Sequence of chain 1.A:
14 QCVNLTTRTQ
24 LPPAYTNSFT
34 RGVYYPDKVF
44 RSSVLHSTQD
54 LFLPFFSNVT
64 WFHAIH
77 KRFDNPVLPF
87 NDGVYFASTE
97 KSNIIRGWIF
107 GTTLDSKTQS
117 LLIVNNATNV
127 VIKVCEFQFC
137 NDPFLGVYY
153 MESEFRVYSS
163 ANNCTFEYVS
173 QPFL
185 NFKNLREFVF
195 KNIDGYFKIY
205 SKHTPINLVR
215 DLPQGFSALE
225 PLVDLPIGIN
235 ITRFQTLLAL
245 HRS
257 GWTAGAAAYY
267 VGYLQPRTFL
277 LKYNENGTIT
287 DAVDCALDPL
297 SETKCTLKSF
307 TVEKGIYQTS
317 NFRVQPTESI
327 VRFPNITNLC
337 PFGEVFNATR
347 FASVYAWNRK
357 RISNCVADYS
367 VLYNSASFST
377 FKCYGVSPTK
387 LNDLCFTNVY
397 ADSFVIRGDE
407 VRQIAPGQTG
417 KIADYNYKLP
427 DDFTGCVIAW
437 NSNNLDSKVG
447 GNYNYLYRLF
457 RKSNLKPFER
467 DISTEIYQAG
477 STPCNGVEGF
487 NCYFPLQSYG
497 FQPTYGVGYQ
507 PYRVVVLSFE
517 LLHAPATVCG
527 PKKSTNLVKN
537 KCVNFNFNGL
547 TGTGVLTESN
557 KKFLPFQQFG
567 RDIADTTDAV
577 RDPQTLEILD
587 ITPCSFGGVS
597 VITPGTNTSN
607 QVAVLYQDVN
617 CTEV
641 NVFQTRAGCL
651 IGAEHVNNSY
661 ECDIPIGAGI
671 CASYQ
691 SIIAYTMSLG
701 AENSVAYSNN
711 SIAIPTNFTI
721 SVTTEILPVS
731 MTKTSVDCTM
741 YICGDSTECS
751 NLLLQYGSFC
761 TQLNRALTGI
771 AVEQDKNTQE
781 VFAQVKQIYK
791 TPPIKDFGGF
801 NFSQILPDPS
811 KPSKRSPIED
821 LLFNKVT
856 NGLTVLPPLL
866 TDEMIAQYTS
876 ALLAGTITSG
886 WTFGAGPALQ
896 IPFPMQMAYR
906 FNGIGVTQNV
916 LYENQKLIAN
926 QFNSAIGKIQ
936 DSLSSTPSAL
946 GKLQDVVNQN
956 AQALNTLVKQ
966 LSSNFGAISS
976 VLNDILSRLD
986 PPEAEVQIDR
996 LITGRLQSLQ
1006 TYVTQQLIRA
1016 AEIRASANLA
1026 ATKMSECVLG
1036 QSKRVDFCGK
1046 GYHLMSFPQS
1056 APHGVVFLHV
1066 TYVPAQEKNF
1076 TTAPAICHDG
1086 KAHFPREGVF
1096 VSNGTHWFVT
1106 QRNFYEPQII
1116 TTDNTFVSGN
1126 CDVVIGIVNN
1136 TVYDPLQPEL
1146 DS

The protein below binds the small molecule below.
Small molecule (SMILES): CC(=O)N[C@H]1[C@H](O[C@H]2[C@H](O)[C@@H](NC(C)=O)CO[C@@H]2CO)O[C@H](CO)[C@@H](O)[C@@H]1O

Sequence of chain 1.H:
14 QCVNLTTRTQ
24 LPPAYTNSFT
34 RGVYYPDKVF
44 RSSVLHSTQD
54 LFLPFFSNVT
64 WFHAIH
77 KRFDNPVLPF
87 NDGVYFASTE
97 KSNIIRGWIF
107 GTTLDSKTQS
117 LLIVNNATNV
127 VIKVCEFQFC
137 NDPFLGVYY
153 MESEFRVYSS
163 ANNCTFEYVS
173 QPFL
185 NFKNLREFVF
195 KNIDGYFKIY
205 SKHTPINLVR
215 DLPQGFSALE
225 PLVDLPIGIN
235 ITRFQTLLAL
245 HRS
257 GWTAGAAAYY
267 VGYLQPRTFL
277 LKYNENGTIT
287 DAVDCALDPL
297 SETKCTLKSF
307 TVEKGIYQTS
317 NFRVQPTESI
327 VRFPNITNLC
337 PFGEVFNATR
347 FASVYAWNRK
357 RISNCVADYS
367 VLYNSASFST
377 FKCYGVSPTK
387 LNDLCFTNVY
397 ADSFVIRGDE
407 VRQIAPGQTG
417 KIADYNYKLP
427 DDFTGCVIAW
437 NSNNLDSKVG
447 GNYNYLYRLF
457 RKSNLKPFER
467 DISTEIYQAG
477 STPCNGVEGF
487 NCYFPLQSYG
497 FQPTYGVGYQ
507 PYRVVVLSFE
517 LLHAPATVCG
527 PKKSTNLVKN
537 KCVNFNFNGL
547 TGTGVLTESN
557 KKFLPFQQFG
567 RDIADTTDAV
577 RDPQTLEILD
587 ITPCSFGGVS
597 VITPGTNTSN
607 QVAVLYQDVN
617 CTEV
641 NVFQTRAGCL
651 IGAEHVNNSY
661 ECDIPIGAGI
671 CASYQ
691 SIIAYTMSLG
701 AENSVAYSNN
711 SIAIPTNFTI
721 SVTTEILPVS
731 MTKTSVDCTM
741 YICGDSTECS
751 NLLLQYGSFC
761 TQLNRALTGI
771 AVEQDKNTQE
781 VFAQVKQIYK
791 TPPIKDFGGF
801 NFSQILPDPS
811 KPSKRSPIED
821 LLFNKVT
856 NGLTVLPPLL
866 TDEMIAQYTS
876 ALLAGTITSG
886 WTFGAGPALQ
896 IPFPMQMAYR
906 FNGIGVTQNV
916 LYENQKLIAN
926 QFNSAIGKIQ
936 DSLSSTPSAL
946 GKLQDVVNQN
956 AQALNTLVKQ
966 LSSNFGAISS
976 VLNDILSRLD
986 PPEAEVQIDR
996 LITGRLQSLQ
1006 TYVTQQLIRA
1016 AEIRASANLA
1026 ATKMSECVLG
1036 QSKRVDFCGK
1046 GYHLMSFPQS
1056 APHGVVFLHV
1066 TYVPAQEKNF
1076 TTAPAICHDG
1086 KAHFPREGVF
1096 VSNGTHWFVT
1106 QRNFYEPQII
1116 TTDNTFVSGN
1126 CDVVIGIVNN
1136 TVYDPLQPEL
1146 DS

Binding-site contacts:
Ligand atom C2 contacts residue ASN1074 of chain 1.A at 2.5 Å.
Ligand atom C5 contacts residue ALA706 of chain 1.A at 3.7 Å (hydrophobic).
Ligand atom C4 contacts residue ALA706 of chain 1.A at 4.2 Å (hydrophobic).
Ligand atom C8 contacts residue ASN1074 of chain 1.A at 4.3 Å.
Ligand atom C4 contacts residue ASN1074 of chain 1.A at 4.2 Å.
Ligand atom O7 contacts residue ASN1074 of chain 1.A at 3.9 Å.
Ligand atom C7 contacts residue ALA706 of chain 1.A at 3.9 Å (hydrophobic).
Ligand atom C1 contacts residue ASN1074 of chain 1.A at 1.4 Å.
Ligand atom C1 contacts residue GLN895 of chain 1.H at 4.2 Å.
Ligand atom C3 contacts residue ALA706 of chain 1.A at 4.4 Å (hydrophobic).
Ligand atom O5 contacts residue ASN1074 of chain 1.A at 2.3 Å (h-bond).
Ligand atom C7 contacts residue ASN1074 of chain 1.A at 3.6 Å.
Ligand atom C5 contacts residue ASN1074 of chain 1.A at 3.6 Å.
Ligand atom C8 contacts residue GLU1072 of chain 1.A at 3.4 Å.
Ligand atom C8 contacts residue LYS1073 of chain 1.A at 4.2 Å.
Ligand atom N2 contacts residue ASN1074 of chain 1.A at 2.9 Å (h-bond).
Ligand atom O7 contacts residue SER704 of chain 1.A at 4.0 Å.
Ligand atom C8 contacts residue ALA706 of chain 1.A at 4.2 Å (hydrophobic).
Ligand atom C3 contacts residue ASN1074 of chain 1.A at 3.8 Å.
Ligand atom O4 contacts residue ALA706 of chain 1.A at 3.8 Å.
Ligand atom O7 contacts residue ALA706 of chain 1.A at 3.5 Å.
Ligand atom C6 contacts residue ALA706 of chain 1.A at 4.4 Å (hydrophobic).